Sequence of chain 1.A:
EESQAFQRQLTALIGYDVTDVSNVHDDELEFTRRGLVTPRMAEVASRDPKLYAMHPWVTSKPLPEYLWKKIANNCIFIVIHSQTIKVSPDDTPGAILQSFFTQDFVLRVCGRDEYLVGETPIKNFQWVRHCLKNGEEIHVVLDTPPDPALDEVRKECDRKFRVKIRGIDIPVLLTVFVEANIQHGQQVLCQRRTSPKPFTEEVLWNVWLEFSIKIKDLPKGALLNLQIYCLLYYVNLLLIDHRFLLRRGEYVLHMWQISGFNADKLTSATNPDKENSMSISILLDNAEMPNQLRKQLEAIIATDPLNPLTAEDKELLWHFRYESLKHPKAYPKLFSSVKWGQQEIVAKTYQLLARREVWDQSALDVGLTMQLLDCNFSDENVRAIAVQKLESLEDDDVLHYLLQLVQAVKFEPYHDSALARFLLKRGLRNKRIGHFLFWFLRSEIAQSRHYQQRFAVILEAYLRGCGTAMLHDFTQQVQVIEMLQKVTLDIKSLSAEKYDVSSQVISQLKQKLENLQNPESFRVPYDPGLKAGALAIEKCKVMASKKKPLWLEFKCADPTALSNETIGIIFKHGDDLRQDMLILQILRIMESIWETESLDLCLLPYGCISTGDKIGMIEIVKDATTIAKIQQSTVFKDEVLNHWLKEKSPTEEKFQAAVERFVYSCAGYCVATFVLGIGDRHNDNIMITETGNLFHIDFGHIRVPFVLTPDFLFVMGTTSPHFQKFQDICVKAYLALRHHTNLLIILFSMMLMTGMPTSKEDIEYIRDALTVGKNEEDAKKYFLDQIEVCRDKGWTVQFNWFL

Binding-site contacts:
Ligand atom NAE contacts residue ASP822 of chain 1.A at 3.0 Å.
Ligand atom CAC contacts residue ILE737 of chain 1.A at 3.7 Å (hydrophobic).
Ligand atom OBC contacts residue THR745 of chain 1.A at 3.8 Å.
Ligand atom CAS contacts residue GLU738 of chain 1.A at 3.7 Å.
Ligand atom NAE contacts residue TYR725 of chain 1.A at 4.0 Å.
Ligand atom CAW contacts residue ILE689 of chain 1.A at 3.8 Å (hydrophobic).
Ligand atom CAT contacts residue PHE819 of chain 1.A at 3.8 Å (hydrophobic).
Ligand atom CAH contacts residue ILE737 of chain 1.A at 3.8 Å (hydrophobic).
Ligand atom OAY contacts residue GLU738 of chain 1.A at 3.5 Å (salt-bridge).
Ligand atom NAA contacts residue ASP699 of chain 1.A at 3.2 Å (salt-bridge).
Ligand atom CAJ contacts residue ILE737 of chain 1.A at 4.0 Å (hydrophobic).
Ligand atom CAI contacts residue ILE737 of chain 1.A at 3.9 Å (hydrophobic).
Ligand atom C4 contacts residue ILE689 of chain 1.A at 3.8 Å (hydrophobic).
Ligand atom N1 contacts residue ILE821 of chain 1.A at 3.7 Å.
Ligand atom CBB contacts residue ASP808 of chain 1.A at 4.0 Å.
Ligand atom CAT contacts residue VAL740 of chain 1.A at 3.7 Å (hydrophobic).
Ligand atom NAA contacts residue ASP822 of chain 1.A at 3.2 Å (salt-bridge).
Ligand atom NAA contacts residue LEU696 of chain 1.A at 3.6 Å.
Ligand atom OAY contacts residue VAL740 of chain 1.A at 2.6 Å (h-bond).
Ligand atom N3 contacts residue ILE821 of chain 1.A at 3.8 Å.
Ligand atom NAE contacts residue ILE737 of chain 1.A at 3.9 Å.
Ligand atom N3 contacts residue MET811 of chain 1.A at 3.7 Å.
Ligand atom NAR contacts residue MET811 of chain 1.A at 3.9 Å.
Ligand atom OAY contacts residue ILE739 of chain 1.A at 3.5 Å.
Ligand atom CAD contacts residue ASP822 of chain 1.A at 3.5 Å.
Ligand atom FAF contacts residue LYS691 of chain 1.A at 3.0 Å.
Ligand atom CAJ contacts residue ASP822 of chain 1.A at 3.3 Å.
Ligand atom NAA contacts residue ASP694 of chain 1.A at 3.2 Å (salt-bridge).
Ligand atom CAD contacts residue ASP694 of chain 1.A at 3.7 Å.
Ligand atom FAF contacts residue PRO668 of chain 1.A at 3.9 Å.
Ligand atom CAT contacts residue GLU738 of chain 1.A at 3.6 Å.
Ligand atom FAB contacts residue ILE689 of chain 1.A at 3.5 Å.
Ligand atom C2 contacts residue ILE821 of chain 1.A at 3.7 Å (hydrophobic).
Ligand atom CAC contacts residue ASP694 of chain 1.A at 3.4 Å.
Ligand atom FAK contacts residue SER664 of chain 1.A at 3.8 Å.
Ligand atom C6 contacts residue ILE821 of chain 1.A at 3.9 Å (hydrophobic).
Ligand atom CAX contacts residue VAL740 of chain 1.A at 3.4 Å (hydrophobic).
Ligand atom CAJ contacts residue TYR725 of chain 1.A at 3.8 Å (hydrophobic).
Ligand atom FAB contacts residue MET662 of chain 1.A at 3.7 Å.
Ligand atom CAD contacts residue ILE737 of chain 1.A at 3.8 Å (hydrophobic).

The small molecule below binds the protein below.
Small molecule (SMILES): Nc1cc(C(F)(F)F)c(-c2cc(N3CCOCC3)nc(N3CC(CO)(CCl)C3)n2)cn1